Sequence of chain 4.B:
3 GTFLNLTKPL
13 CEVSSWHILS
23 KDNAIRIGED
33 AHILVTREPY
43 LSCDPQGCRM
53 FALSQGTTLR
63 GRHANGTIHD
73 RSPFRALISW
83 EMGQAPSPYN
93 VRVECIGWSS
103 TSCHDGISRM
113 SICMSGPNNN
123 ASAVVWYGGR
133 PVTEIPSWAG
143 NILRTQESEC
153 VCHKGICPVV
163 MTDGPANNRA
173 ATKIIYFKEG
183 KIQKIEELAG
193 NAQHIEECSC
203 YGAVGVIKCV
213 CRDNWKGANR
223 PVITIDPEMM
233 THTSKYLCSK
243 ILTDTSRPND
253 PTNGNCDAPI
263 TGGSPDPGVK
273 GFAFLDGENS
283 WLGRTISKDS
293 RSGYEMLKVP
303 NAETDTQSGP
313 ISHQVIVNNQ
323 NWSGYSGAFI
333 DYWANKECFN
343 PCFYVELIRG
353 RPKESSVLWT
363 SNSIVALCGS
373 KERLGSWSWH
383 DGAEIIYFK

A small-molecule ligand and the protein it binds are described below.
Small molecule (SMILES): CC(=O)N[C@H]1[C@H](O[C@H]2[C@H](O)[C@@H](NC(C)=O)CO[C@@H]2CO)O[C@H](CO)[C@@H](O[C@@H]2O[C@H](CO[C@H]3O[C@H](CO[C@H]4O[C@H](CO)[C@@H](O)[C@H](O)[C@@H]4O)[C@@H](O)[C@H](O[C@H]4O[C@H](CO)[C@@H](O)[C@H](O)[C@@H]4O)[C@@H]3O)[C@@H](O)[C@H](O)[C@@H]2O)[C@@H]1O

Sequence of chain 1.B:
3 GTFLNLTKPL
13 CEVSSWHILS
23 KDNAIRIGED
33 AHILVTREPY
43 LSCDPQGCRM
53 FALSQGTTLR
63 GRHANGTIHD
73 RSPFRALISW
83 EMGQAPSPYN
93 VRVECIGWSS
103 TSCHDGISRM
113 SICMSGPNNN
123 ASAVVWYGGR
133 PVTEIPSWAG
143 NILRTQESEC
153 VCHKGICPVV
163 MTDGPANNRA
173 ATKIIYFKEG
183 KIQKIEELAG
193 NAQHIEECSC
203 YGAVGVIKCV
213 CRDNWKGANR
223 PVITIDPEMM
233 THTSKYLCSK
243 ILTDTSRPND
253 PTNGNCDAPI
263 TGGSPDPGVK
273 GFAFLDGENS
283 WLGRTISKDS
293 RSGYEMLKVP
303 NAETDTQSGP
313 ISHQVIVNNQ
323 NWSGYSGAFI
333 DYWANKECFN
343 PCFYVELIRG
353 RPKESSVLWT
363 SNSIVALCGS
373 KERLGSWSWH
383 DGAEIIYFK

Binding-site contacts:
Ligand atom O5 contacts residue HIS315 of chain 1.B at 3.2 Å (h-bond).
Ligand atom O5 contacts residue HIS315 of chain 1.B at 2.9 Å (h-bond).
Ligand atom C1 contacts residue HIS315 of chain 1.B at 3.7 Å.
Ligand atom C8 contacts residue SER16 of chain 1.B at 3.6 Å.
Ligand atom C7 contacts residue ASN122 of chain 4.B at 3.2 Å.
Ligand atom C2 contacts residue ASP252 of chain 1.B at 3.2 Å.
Ligand atom N2 contacts residue ASN122 of chain 4.B at 2.8 Å (h-bond).
Ligand atom C3 contacts residue ASN122 of chain 4.B at 3.7 Å.
Ligand atom C6 contacts residue GLU297 of chain 1.B at 3.2 Å.
Ligand atom O4 contacts residue HIS315 of chain 1.B at 3.1 Å.
Ligand atom C2 contacts residue ASN122 of chain 4.B at 2.3 Å.
Ligand atom N2 contacts residue HIS315 of chain 1.B at 3.0 Å (h-bond).
Ligand atom C3 contacts residue ASP252 of chain 1.B at 3.8 Å.
Ligand atom C3 contacts residue HIS315 of chain 1.B at 3.6 Å.
Ligand atom O6 contacts residue HIS315 of chain 1.B at 3.2 Å.
Ligand atom C5 contacts residue ASN122 of chain 4.B at 3.6 Å.
Ligand atom O7 contacts residue ASN122 of chain 4.B at 3.1 Å (h-bond).
Ligand atom O2 contacts residue ASP252 of chain 1.B at 2.5 Å (salt-bridge).
Ligand atom O6 contacts residue HIS315 of chain 1.B at 3.3 Å (h-bond).
Ligand atom C7 contacts residue HIS315 of chain 1.B at 3.7 Å.
Ligand atom C1 contacts residue ASN122 of chain 4.B at 1.4 Å.
Ligand atom C6 contacts residue LEU376 of chain 1.B at 2.9 Å (hydrophobic).
Ligand atom C2 contacts residue HIS315 of chain 1.B at 3.6 Å.
Ligand atom O3 contacts residue ARG286 of chain 1.B at 2.9 Å (salt-bridge).
Ligand atom O3 contacts residue ASP252 of chain 1.B at 3.1 Å (salt-bridge).
Ligand atom C1 contacts residue HIS315 of chain 1.B at 3.7 Å.
Ligand atom O3 contacts residue SER314 of chain 1.B at 3.1 Å.
Ligand atom O2 contacts residue LEU299 of chain 1.B at 3.5 Å.
Ligand atom C6 contacts residue HIS315 of chain 1.B at 3.8 Å.
Ligand atom O5 contacts residue ASN122 of chain 4.B at 2.4 Å (h-bond).
Ligand atom C3 contacts residue ARG286 of chain 1.B at 3.5 Å.
Ligand atom O2 contacts residue ILE243 of chain 1.B at 3.6 Å.
Ligand atom O5 contacts residue PRO312 of chain 1.B at 3.5 Å.
Ligand atom O5 contacts residue GLY377 of chain 1.B at 3.1 Å.
Ligand atom C6 contacts residue VAL317 of chain 1.B at 3.6 Å (hydrophobic).
Ligand atom O6 contacts residue GLU297 of chain 1.B at 2.6 Å (salt-bridge).
Ligand atom O3 contacts residue HIS315 of chain 1.B at 3.0 Å (h-bond).
Ligand atom C8 contacts residue HIS315 of chain 1.B at 3.5 Å.
Ligand atom O6 contacts residue LEU376 of chain 1.B at 2.9 Å (h-bond).
Ligand atom C6 contacts residue HIS315 of chain 1.B at 3.5 Å.